Binding-site contacts:
Ligand atom O7 contacts residue ASN94 of chain 2.D at 3.3 Å (h-bond).
Ligand atom C2 contacts residue ASN94 of chain 2.D at 2.5 Å.
Ligand atom C1 contacts residue ASN94 of chain 2.D at 1.5 Å.
Ligand atom C7 contacts residue ASN94 of chain 2.D at 3.7 Å.
Ligand atom O7 contacts residue LEU93 of chain 2.D at 4.4 Å.
Ligand atom C4 contacts residue ASN94 of chain 2.D at 3.4 Å.
Ligand atom C6 contacts residue ASN94 of chain 2.D at 3.1 Å.
Ligand atom C3 contacts residue ASN94 of chain 2.D at 3.5 Å.
Ligand atom C8 contacts residue TYR92 of chain 2.D at 4.0 Å (hydrophobic).
Ligand atom N2 contacts residue ASN94 of chain 2.D at 3.4 Å (h-bond).
Ligand atom O6 contacts residue ASN94 of chain 2.D at 2.8 Å (h-bond).
Ligand atom O5 contacts residue ASN94 of chain 2.D at 2.4 Å (h-bond).
Ligand atom C5 contacts residue ASN94 of chain 2.D at 3.1 Å.

A small-molecule ligand and the protein it binds are described below.
Small molecule (SMILES): CC(=O)N[C@@H]1[C@@H](O)[C@H](O)[C@@H](CO)O[C@H]1O

Sequence of chain 2.D:
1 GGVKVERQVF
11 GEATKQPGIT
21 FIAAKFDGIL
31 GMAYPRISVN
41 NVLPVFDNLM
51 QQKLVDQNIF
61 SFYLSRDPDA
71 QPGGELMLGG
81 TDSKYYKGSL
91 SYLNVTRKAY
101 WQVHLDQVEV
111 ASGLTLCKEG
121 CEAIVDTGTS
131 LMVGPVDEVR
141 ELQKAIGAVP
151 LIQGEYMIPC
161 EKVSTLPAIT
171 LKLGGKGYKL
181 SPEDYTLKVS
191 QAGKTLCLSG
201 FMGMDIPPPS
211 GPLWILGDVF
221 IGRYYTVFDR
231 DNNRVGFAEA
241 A